Binding-site contacts:
Ligand atom CAM contacts residue ARG364 of chain 1.E at 3.4 Å.
Ligand atom CAL contacts residue GLU81 of chain 1.E at 3.8 Å.
Ligand atom CAS contacts residue PRO79 of chain 1.E at 4.0 Å (hydrophobic).
Ligand atom OAB contacts residue ARG326 of chain 1.E at 2.7 Å (salt-bridge).
Ligand atom OAJ contacts residue ASP328 of chain 1.E at 2.8 Å (salt-bridge).
Ligand atom OAE contacts residue ARG364 of chain 1.E at 4.0 Å.
Ligand atom OAJ contacts residue VAL327 of chain 1.E at 3.6 Å.
Ligand atom CAQ contacts residue ARG326 of chain 1.E at 4.0 Å.
Ligand atom CBE contacts residue ARG326 of chain 1.E at 3.5 Å.
Ligand atom OAK contacts residue VAL327 of chain 1.E at 3.0 Å.
Ligand atom CBB contacts residue ARG326 of chain 1.E at 3.6 Å.
Ligand atom CBJ contacts residue PRO79 of chain 1.E at 3.8 Å (hydrophobic).
Ligand atom OAF contacts residue PRO79 of chain 1.E at 3.9 Å.
Ligand atom CAZ contacts residue GLU81 of chain 1.E at 3.9 Å.
Ligand atom OAK contacts residue ASP328 of chain 1.E at 3.5 Å (salt-bridge).
Ligand atom OAC contacts residue PRO79 of chain 1.E at 3.5 Å.
Ligand atom CBD contacts residue ARG326 of chain 1.E at 3.9 Å.
Ligand atom CAZ contacts residue ARG326 of chain 1.E at 3.6 Å.
Ligand atom CBK contacts residue PRO79 of chain 1.E at 3.6 Å (hydrophobic).
Ligand atom CAN contacts residue GLU81 of chain 1.E at 3.4 Å.
Ligand atom CAR contacts residue ARG364 of chain 1.E at 4.0 Å.
Ligand atom CAO contacts residue ARG326 of chain 1.E at 3.8 Å.
Ligand atom OAJ contacts residue PRO329 of chain 1.E at 3.9 Å.
Ligand atom CBE contacts residue GLU81 of chain 1.E at 3.4 Å.
Ligand atom CBI contacts residue PRO79 of chain 1.E at 3.8 Å (hydrophobic).
Ligand atom OAE contacts residue LEU77 of chain 1.E at 3.6 Å.
Ligand atom CAV contacts residue ARG326 of chain 1.E at 3.7 Å.
Ligand atom NBL contacts residue ASP328 of chain 1.E at 3.7 Å.
Ligand atom SBN contacts residue ARG326 of chain 1.E at 3.5 Å (salt-bridge).
Ligand atom OAK contacts residue VAL322 of chain 1.E at 3.9 Å.
Ligand atom NBL contacts residue VAL327 of chain 1.E at 3.6 Å.
Ligand atom CBC contacts residue ILE82 of chain 1.E at 4.0 Å (hydrophobic).
Ligand atom CAN contacts residue ILE82 of chain 1.E at 4.0 Å (hydrophobic).
Ligand atom OAF contacts residue ARG326 of chain 1.E at 2.9 Å (salt-bridge).
Ligand atom CBF contacts residue PRO79 of chain 1.E at 3.8 Å (hydrophobic).
Ligand atom OAI contacts residue ARG326 of chain 1.E at 2.9 Å (salt-bridge).
Ligand atom CAU contacts residue ARG364 of chain 1.E at 3.7 Å.
Ligand atom NAX contacts residue GLU81 of chain 1.E at 2.8 Å (salt-bridge).
Ligand atom CAV contacts residue GLU81 of chain 1.E at 3.6 Å.
Ligand atom OAK contacts residue ARG326 of chain 1.E at 3.0 Å.

A small-molecule ligand and the protein it binds are described below.
Small molecule (SMILES): Cc1ccc(C(=O)Nc2ccc(S(=O)(=O)O)c3cccc(S(=O)(=O)O)c23)cc1NC(=O)c1cccc([N+](=O)[O-])c1

Sequence of chain 1.E:
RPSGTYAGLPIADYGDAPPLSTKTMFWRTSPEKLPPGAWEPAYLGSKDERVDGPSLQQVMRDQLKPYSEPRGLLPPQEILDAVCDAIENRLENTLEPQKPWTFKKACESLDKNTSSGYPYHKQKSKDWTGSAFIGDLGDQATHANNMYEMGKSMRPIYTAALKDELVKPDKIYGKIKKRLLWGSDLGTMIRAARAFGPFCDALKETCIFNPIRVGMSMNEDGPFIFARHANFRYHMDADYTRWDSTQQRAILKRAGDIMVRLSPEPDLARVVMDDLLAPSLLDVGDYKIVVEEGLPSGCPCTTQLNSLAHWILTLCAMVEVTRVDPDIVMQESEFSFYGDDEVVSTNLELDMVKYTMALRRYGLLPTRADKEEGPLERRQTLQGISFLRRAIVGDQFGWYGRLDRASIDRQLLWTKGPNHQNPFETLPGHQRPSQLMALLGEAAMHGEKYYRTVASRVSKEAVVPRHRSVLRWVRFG